Sequence of chain 1.A:
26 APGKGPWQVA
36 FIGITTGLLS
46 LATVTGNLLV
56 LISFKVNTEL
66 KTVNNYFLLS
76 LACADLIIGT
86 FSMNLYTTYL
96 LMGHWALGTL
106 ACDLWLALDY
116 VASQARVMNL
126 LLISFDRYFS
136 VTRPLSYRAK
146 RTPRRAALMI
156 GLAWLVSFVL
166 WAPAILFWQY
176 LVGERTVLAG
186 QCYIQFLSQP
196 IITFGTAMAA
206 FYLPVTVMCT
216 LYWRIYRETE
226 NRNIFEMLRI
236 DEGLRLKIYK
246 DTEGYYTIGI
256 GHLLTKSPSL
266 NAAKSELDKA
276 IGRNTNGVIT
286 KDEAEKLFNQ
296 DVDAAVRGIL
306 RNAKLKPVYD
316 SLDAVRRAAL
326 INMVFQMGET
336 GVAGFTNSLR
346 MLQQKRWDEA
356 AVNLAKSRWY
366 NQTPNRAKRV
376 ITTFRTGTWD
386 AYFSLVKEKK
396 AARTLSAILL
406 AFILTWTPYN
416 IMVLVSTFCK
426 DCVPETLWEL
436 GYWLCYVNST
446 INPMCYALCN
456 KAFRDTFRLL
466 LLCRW

Binding-site contacts:
Ligand atom CAX contacts residue TRP32 of chain 1.A at 4.3 Å (hydrophobic).
Ligand atom OAW contacts residue TRP32 of chain 1.A at 4.2 Å.
Ligand atom CAA contacts residue LEU43 of chain 1.A at 3.8 Å (hydrophobic).
Ligand atom CAE contacts residue PHE36 of chain 1.A at 4.4 Å (hydrophobic).
Ligand atom CAQ contacts residue ILE39 of chain 1.A at 4.5 Å (hydrophobic).
Ligand atom CBB contacts residue THR40 of chain 1.A at 3.9 Å.
Ligand atom CAE contacts residue ILE39 of chain 1.A at 3.9 Å (hydrophobic).
Ligand atom CAV contacts residue TRP32 of chain 1.A at 4.4 Å (hydrophobic).
Ligand atom CAL contacts residue TRP32 of chain 1.A at 3.7 Å (hydrophobic).
Ligand atom CBC contacts residue TRP32 of chain 1.A at 4.5 Å (hydrophobic).
Ligand atom CAO contacts residue ILE39 of chain 1.A at 4.3 Å (hydrophobic).
Ligand atom CAT contacts residue TRP32 of chain 1.A at 4.3 Å (hydrophobic).
Ligand atom CAU contacts residue PHE36 of chain 1.A at 3.9 Å (hydrophobic).
Ligand atom CAR contacts residue TRP32 of chain 1.A at 4.0 Å (hydrophobic).
Ligand atom CAS contacts residue PHE36 of chain 1.A at 3.9 Å (hydrophobic).
Ligand atom OAF contacts residue TRP32 of chain 1.A at 4.3 Å.
Ligand atom CAC contacts residue THR40 of chain 1.A at 3.7 Å.
Ligand atom CAD contacts residue TRP32 of chain 1.A at 3.9 Å (hydrophobic).
Ligand atom CAE contacts residue ALA35 of chain 1.A at 4.5 Å (hydrophobic).
Ligand atom CBB contacts residue ILE39 of chain 1.A at 4.4 Å (hydrophobic).

The protein below binds the small molecule below.
Small molecule (SMILES): CC(C)CCC[C@@H](C)[C@H]1CC[C@H]2[C@@H]3CC=C4C[C@@H](OC(=O)CCC(=O)O)CC[C@]4(C)[C@H]3CC[C@]12C